The small molecule below binds the protein below.
Small molecule (SMILES): C[C@H](N)C(=O)N[C@@H](CCCNC(N)=[NH2+])C(=O)N[C@@H](CCCNC(N)=[NH2+])C(=O)N[C@@H](CCC(N)=O)C(=O)N[C@H](C(=O)O)[C@@H](C)OP(=O)(O)O

Binding-site contacts:
Ligand atom CB contacts residue ASN180 of chain 2.A at 3.3 Å.
Ligand atom NE contacts residue ARG65 of chain 2.A at 3.8 Å.
Ligand atom NH2 contacts residue GLU187 of chain 2.A at 3.0 Å (salt-bridge).
Ligand atom O contacts residue VAL183 of chain 2.A at 3.6 Å.
Ligand atom NH1 contacts residue ARG65 of chain 2.A at 3.6 Å.
Ligand atom CB contacts residue ASN231 of chain 2.A at 3.6 Å.
Ligand atom O contacts residue LEU179 of chain 2.A at 3.7 Å.
Ligand atom O contacts residue LEU234 of chain 2.A at 3.7 Å.
Ligand atom NE contacts residue GLU187 of chain 2.A at 2.9 Å (salt-bridge).
Ligand atom O3P contacts residue ARG134 of chain 2.A at 2.8 Å (salt-bridge).
Ligand atom CG2 contacts residue VAL183 of chain 2.A at 3.7 Å (hydrophobic).
Ligand atom CG contacts residue ASN231 of chain 2.A at 3.6 Å.
Ligand atom CD contacts residue LEU227 of chain 2.A at 3.8 Å (hydrophobic).
Ligand atom NE contacts residue VAL183 of chain 2.A at 3.8 Å.
Ligand atom NE2 contacts residue ASP230 of chain 2.A at 3.0 Å (salt-bridge).
Ligand atom CD contacts residue GLU187 of chain 2.A at 3.5 Å.
Ligand atom CA contacts residue ASN180 of chain 2.A at 3.6 Å.
Ligand atom NH2 contacts residue ARG134 of chain 2.A at 3.6 Å.
Ligand atom O1P contacts residue ARG61 of chain 2.A at 2.9 Å (salt-bridge).
Ligand atom NE2 contacts residue LEU227 of chain 2.A at 3.8 Å.
Ligand atom CA contacts residue ASN231 of chain 2.A at 3.5 Å.
Ligand atom O2P contacts residue TYR135 of chain 2.A at 2.7 Å (h-bond).
Ligand atom O contacts residue ASN231 of chain 2.A at 3.0 Å (h-bond).
Ligand atom NH2 contacts residue VAL183 of chain 2.A at 3.7 Å.
Ligand atom NH2 contacts residue ARG61 of chain 2.A at 3.6 Å (salt-bridge).
Ligand atom O3P contacts residue ARG61 of chain 2.A at 2.8 Å (salt-bridge).
Ligand atom P contacts residue ARG61 of chain 2.A at 3.8 Å.
Ligand atom CB contacts residue ASN231 of chain 2.A at 3.7 Å.
Ligand atom CA contacts residue ASN231 of chain 2.A at 3.7 Å.
Ligand atom CZ contacts residue GLU187 of chain 2.A at 3.5 Å.
Ligand atom N contacts residue ASN231 of chain 2.A at 2.8 Å (h-bond).
Ligand atom O contacts residue ASN180 of chain 2.A at 3.5 Å (h-bond).
Ligand atom P contacts residue ARG134 of chain 2.A at 3.8 Å.
Ligand atom P contacts residue TYR135 of chain 2.A at 3.8 Å.
Ligand atom NH2 contacts residue ARG65 of chain 2.A at 3.4 Å (salt-bridge).
Ligand atom N contacts residue LEU234 of chain 2.A at 3.8 Å.
Ligand atom C contacts residue ASN231 of chain 2.A at 3.6 Å.
Ligand atom CG2 contacts residue ASN180 of chain 2.A at 3.7 Å.
Ligand atom CZ contacts residue ARG65 of chain 2.A at 3.6 Å.
Ligand atom O2P contacts residue ARG134 of chain 2.A at 2.9 Å (salt-bridge).

Sequence of chain 2.A:
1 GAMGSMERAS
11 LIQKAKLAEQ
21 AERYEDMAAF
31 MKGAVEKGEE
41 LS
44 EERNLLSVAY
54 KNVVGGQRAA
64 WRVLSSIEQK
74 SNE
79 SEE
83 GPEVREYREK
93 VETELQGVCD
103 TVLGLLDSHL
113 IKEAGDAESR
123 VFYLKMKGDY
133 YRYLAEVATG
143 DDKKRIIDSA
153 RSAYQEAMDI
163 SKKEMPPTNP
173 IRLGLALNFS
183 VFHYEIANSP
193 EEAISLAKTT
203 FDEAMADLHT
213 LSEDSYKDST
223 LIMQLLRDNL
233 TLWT